A small-molecule ligand and the protein it binds are described below.
Small molecule (SMILES): CC(=O)Nc1cc(Nc2cc(NC3CC3)n3nccc3n2)ccc1C

Binding-site contacts:
Ligand atom C9 contacts residue LYS68 of chain 1.B at 3.8 Å.
Ligand atom C23 contacts residue ASN118 of chain 1.B at 3.9 Å.
Ligand atom C7 contacts residue HIS160 of chain 1.B at 3.8 Å.
Ligand atom N16 contacts residue VAL66 of chain 1.B at 3.6 Å.
Ligand atom C17 contacts residue VAL66 of chain 1.B at 3.8 Å (hydrophobic).
Ligand atom C1 contacts residue GLY48 of chain 1.B at 3.7 Å.
Ligand atom N21 contacts residue VAL116 of chain 1.B at 3.0 Å (h-bond).
Ligand atom C5 contacts residue HIS160 of chain 1.B at 3.8 Å.
Ligand atom C20 contacts residue VAL116 of chain 1.B at 3.6 Å (hydrophobic).
Ligand atom C20 contacts residue VAL66 of chain 1.B at 3.7 Å (hydrophobic).
Ligand atom C1 contacts residue VAL53 of chain 1.B at 3.8 Å (hydrophobic).
Ligand atom C23 contacts residue VAL116 of chain 1.B at 3.4 Å (hydrophobic).
Ligand atom N12 contacts residue MET163 of chain 1.B at 3.8 Å.
Ligand atom C2 contacts residue VAL53 of chain 1.B at 3.5 Å (hydrophobic).
Ligand atom C20 contacts residue ILE95 of chain 1.B at 3.8 Å (hydrophobic).
Ligand atom N18 contacts residue VAL66 of chain 1.B at 3.8 Å.
Ligand atom C7 contacts residue VAL53 of chain 1.B at 3.8 Å (hydrophobic).
Ligand atom C11 contacts residue LYS68 of chain 1.B at 3.0 Å.
Ligand atom N22 contacts residue VAL116 of chain 1.B at 2.8 Å (h-bond).
Ligand atom C4 contacts residue HIS160 of chain 1.B at 3.4 Å.
Ligand atom C3 contacts residue VAL53 of chain 1.B at 3.7 Å (hydrophobic).
Ligand atom N18 contacts residue MET163 of chain 1.B at 3.7 Å.
Ligand atom C11 contacts residue ASP175 of chain 1.B at 3.3 Å.
Ligand atom C5 contacts residue VAL53 of chain 1.B at 3.8 Å (hydrophobic).
Ligand atom C25 contacts residue ASN118 of chain 1.B at 3.9 Å.
Ligand atom C6 contacts residue ILE174 of chain 1.B at 3.7 Å (hydrophobic).
Ligand atom C20 contacts residue GLU114 of chain 1.B at 3.3 Å.
Ligand atom C1 contacts residue ASP175 of chain 1.B at 3.5 Å.
Ligand atom C1 contacts residue SER51 of chain 1.B at 3.8 Å.
Ligand atom N8 contacts residue ASP175 of chain 1.B at 3.1 Å (salt-bridge).
Ligand atom C15 contacts residue MET163 of chain 1.B at 3.9 Å (hydrophobic).
Ligand atom C25 contacts residue HIS115 of chain 1.B at 3.7 Å.
Ligand atom C9 contacts residue ASP175 of chain 1.B at 3.8 Å.
Ligand atom C2 contacts residue HIS160 of chain 1.B at 3.6 Å.
Ligand atom C3 contacts residue HIS160 of chain 1.B at 3.6 Å.
Ligand atom C24 contacts residue LEU45 of chain 1.B at 3.8 Å (hydrophobic).
Ligand atom C14 contacts residue MET163 of chain 1.B at 3.7 Å (hydrophobic).
Ligand atom C25 contacts residue VAL116 of chain 1.B at 3.4 Å (hydrophobic).
Ligand atom C13 contacts residue MET163 of chain 1.B at 3.5 Å (hydrophobic).
Ligand atom N21 contacts residue VAL66 of chain 1.B at 3.5 Å.

Sequence of chain 1.B:
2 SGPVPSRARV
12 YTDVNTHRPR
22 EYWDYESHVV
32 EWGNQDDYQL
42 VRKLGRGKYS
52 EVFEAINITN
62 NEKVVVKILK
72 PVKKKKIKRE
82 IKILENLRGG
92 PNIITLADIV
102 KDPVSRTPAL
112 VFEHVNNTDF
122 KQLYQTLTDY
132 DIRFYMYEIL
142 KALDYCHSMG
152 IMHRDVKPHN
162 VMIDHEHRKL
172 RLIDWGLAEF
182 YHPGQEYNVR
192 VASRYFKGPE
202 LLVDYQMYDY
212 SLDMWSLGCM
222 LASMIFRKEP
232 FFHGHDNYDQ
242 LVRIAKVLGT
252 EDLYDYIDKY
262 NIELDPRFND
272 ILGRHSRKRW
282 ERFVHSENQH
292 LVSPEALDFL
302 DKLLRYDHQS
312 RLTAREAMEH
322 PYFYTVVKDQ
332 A